Sequence of chain 1.A:
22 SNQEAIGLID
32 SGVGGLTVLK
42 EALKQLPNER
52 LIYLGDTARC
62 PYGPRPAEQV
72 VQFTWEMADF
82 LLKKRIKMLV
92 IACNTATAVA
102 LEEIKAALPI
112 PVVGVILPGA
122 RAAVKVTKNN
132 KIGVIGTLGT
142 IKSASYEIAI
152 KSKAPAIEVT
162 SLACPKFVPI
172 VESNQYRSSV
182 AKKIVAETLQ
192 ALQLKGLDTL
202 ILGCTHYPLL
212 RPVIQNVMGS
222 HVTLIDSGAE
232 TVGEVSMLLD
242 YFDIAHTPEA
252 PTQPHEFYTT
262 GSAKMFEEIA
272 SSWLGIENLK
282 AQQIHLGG

This protein binds this small molecule.
Small molecule (SMILES): N[C@@H](CCC(=O)O)C(=O)O

Binding-site contacts:
Ligand atom N contacts residue THR206 of chain 1.A at 3.0 Å (h-bond).
Ligand atom CA contacts residue THR206 of chain 1.A at 4.0 Å.
Ligand atom N contacts residue CYS94 of chain 1.A at 3.7 Å.
Ligand atom CG contacts residue HIS207 of chain 1.A at 3.9 Å.
Ligand atom CD contacts residue GLY64 of chain 1.A at 3.5 Å.
Ligand atom C contacts residue THR96 of chain 1.A at 3.9 Å.
Ligand atom OE2 contacts residue SER32 of chain 1.A at 2.6 Å (h-bond).
Ligand atom CA contacts residue ASP31 of chain 1.A at 3.8 Å.
Ligand atom N contacts residue SER32 of chain 1.A at 3.6 Å (h-bond).
Ligand atom O contacts residue THR206 of chain 1.A at 2.8 Å (h-bond).
Ligand atom C contacts residue CYS94 of chain 1.A at 3.5 Å (hydrophobic).
Ligand atom CB contacts residue THR96 of chain 1.A at 3.7 Å.
Ligand atom OXT contacts residue THR96 of chain 1.A at 2.7 Å (h-bond).
Ligand atom C contacts residue THR206 of chain 1.A at 3.9 Å.
Ligand atom CD contacts residue SER32 of chain 1.A at 3.4 Å.
Ligand atom OXT contacts residue CYS94 of chain 1.A at 3.3 Å (h-bond).
Ligand atom OE2 contacts residue GLY64 of chain 1.A at 3.8 Å.
Ligand atom O contacts residue CYS94 of chain 1.A at 3.7 Å.
Ligand atom C contacts residue ASN95 of chain 1.A at 3.4 Å.
Ligand atom CB contacts residue SER32 of chain 1.A at 3.3 Å.
Ligand atom CD contacts residue TYR63 of chain 1.A at 3.1 Å (hydrophobic).
Ligand atom CG contacts residue SER32 of chain 1.A at 3.5 Å.
Ligand atom CA contacts residue CYS94 of chain 1.A at 3.8 Å (hydrophobic).
Ligand atom OE1 contacts residue GLY64 of chain 1.A at 2.7 Å (h-bond).
Ligand atom CG contacts residue VAL169 of chain 1.A at 3.6 Å (hydrophobic).
Ligand atom O contacts residue ASN95 of chain 1.A at 3.0 Å (h-bond).
Ligand atom OE2 contacts residue TYR63 of chain 1.A at 2.6 Å (h-bond).
Ligand atom OXT contacts residue ASN95 of chain 1.A at 3.1 Å (h-bond).
Ligand atom OE2 contacts residue PRO62 of chain 1.A at 3.6 Å.
Ligand atom CG contacts residue THR138 of chain 1.A at 3.7 Å.
Ligand atom CB contacts residue CYS94 of chain 1.A at 3.5 Å (hydrophobic).
Ligand atom O contacts residue CYS205 of chain 1.A at 3.3 Å.
Ligand atom N contacts residue ASP31 of chain 1.A at 2.5 Å (salt-bridge).
Ligand atom N contacts residue HIS207 of chain 1.A at 3.1 Å (h-bond).
Ligand atom CA contacts residue CYS205 of chain 1.A at 3.4 Å (hydrophobic).
Ligand atom OE1 contacts residue PRO62 of chain 1.A at 3.5 Å.
Ligand atom C contacts residue CYS205 of chain 1.A at 3.5 Å (hydrophobic).
Ligand atom OE1 contacts residue TYR63 of chain 1.A at 2.9 Å (h-bond).
Ligand atom OE1 contacts residue THR138 of chain 1.A at 3.8 Å.
Ligand atom CA contacts residue HIS207 of chain 1.A at 3.5 Å.